Binding-site contacts:
Ligand atom C1 contacts residue TYR72 of chain 56.B at 3.7 Å (hydrophobic).
Ligand atom O4 contacts residue HIS298 of chain 56.B at 3.1 Å (h-bond).
Ligand atom C10 contacts residue TYR72 of chain 56.B at 3.6 Å (hydrophobic).
Ligand atom C3 contacts residue VAL296 of chain 56.B at 3.5 Å (hydrophobic).
Ligand atom C4 contacts residue HIS298 of chain 56.B at 3.5 Å.
Ligand atom C1 contacts residue GLY78 of chain 56.B at 4.1 Å.
Ligand atom C2 contacts residue VAL296 of chain 56.B at 4.3 Å (hydrophobic).
Ligand atom C9 contacts residue ARG77 of chain 56.B at 3.5 Å.
Ligand atom C1 contacts residue ARG77 of chain 56.B at 3.3 Å.
Ligand atom O4 contacts residue ILE79 of chain 56.B at 3.8 Å.
Ligand atom C4 contacts residue ARG77 of chain 56.B at 3.8 Å.
Ligand atom C11 contacts residue TYR72 of chain 56.B at 3.5 Å (hydrophobic).
Ligand atom O3 contacts residue ASN80 of chain 56.B at 3.9 Å.
Ligand atom O6 contacts residue ASN93 of chain 56.B at 3.5 Å (h-bond).
Ligand atom C3 contacts residue HIS298 of chain 56.B at 3.5 Å.
Ligand atom C4 contacts residue GLY78 of chain 56.B at 3.3 Å.
Ligand atom O1A contacts residue GLY78 of chain 56.B at 3.9 Å.
Ligand atom C11 contacts residue ASP85 of chain 56.C at 3.7 Å.
Ligand atom C4 contacts residue TYR72 of chain 56.B at 3.9 Å (hydrophobic).
Ligand atom O1B contacts residue TYR72 of chain 56.B at 3.8 Å.
Ligand atom C5 contacts residue ARG77 of chain 56.B at 4.2 Å.
Ligand atom O3 contacts residue GLY78 of chain 56.B at 3.0 Å.
Ligand atom O1A contacts residue ARG77 of chain 56.B at 3.2 Å (salt-bridge).
Ligand atom O4 contacts residue GLY78 of chain 56.B at 3.1 Å.
Ligand atom C6 contacts residue TYR72 of chain 56.B at 3.9 Å (hydrophobic).
Ligand atom C5 contacts residue TYR72 of chain 56.B at 3.7 Å (hydrophobic).
Ligand atom O3 contacts residue VAL296 of chain 56.B at 3.9 Å.
Ligand atom C3 contacts residue ARG77 of chain 56.B at 4.0 Å.
Ligand atom O3 contacts residue ARG77 of chain 56.B at 4.1 Å.
Ligand atom C2 contacts residue GLY78 of chain 56.B at 3.9 Å.
Ligand atom O1A contacts residue TYR72 of chain 56.B at 3.0 Å.
Ligand atom N5 contacts residue TYR72 of chain 56.B at 2.8 Å (h-bond).
Ligand atom O4 contacts residue VAL296 of chain 56.B at 4.2 Å.
Ligand atom C3 contacts residue GLY78 of chain 56.B at 3.8 Å.
Ligand atom O4 contacts residue ASN80 of chain 56.B at 4.3 Å.
Ligand atom O1B contacts residue ARG77 of chain 56.B at 2.7 Å (salt-bridge).
Ligand atom O4 contacts residue THR291 of chain 56.B at 3.3 Å.
Ligand atom C5 contacts residue ASN93 of chain 56.B at 4.0 Å.
Ligand atom C6 contacts residue ASN93 of chain 56.B at 3.2 Å.
Ligand atom C3 contacts residue GLY78 of chain 56.B at 3.8 Å.

The protein below binds the small molecule below.
Small molecule (SMILES): CC(=O)N[C@H]1[C@H]([C@H](O)[C@H](O)CO)O[C@@](O[C@H]2[C@@H](O)[C@@H](CO)O[C@@H](O[C@H]3[C@H](O)[C@@H](O)[C@H](O)O[C@@H]3CO)[C@@H]2O)(C(=O)O)C[C@@H]1O

Sequence of chain 56.C:
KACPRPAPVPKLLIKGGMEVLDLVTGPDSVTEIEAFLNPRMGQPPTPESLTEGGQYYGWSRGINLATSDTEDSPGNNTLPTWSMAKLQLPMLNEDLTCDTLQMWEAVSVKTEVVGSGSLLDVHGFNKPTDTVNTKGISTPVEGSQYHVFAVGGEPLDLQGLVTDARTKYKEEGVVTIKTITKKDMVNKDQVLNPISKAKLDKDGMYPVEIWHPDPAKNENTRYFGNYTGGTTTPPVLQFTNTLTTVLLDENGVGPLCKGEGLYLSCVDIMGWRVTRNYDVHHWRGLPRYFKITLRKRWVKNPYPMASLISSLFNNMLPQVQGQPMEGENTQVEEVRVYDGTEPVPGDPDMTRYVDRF

Sequence of chain 56.B:
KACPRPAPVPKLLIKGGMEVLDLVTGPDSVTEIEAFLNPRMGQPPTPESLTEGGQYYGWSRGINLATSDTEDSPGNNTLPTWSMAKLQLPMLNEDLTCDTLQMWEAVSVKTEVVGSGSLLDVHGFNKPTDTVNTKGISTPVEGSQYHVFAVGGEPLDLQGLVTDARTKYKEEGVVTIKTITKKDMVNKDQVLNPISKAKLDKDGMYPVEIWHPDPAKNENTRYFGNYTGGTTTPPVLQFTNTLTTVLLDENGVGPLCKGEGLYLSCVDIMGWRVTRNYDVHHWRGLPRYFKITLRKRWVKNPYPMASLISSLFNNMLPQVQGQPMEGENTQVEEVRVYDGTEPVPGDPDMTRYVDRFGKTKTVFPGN